Binding-site contacts:
Ligand atom C34 contacts residue GLN65 of chain 1.B at 3.5 Å.
Ligand atom C33 contacts residue ARG95 of chain 1.B at 3.8 Å.
Ligand atom C3 contacts residue LEU74 of chain 1.B at 3.4 Å (hydrophobic).
Ligand atom C21 contacts residue PRO94 of chain 1.B at 3.6 Å (hydrophobic).
Ligand atom C20 contacts residue ALA93 of chain 1.B at 3.1 Å (hydrophobic).
Ligand atom N7 contacts residue GLU91 of chain 1.B at 3.0 Å (salt-bridge).
Ligand atom C21 contacts residue ALA93 of chain 1.B at 3.8 Å (hydrophobic).
Ligand atom N7 contacts residue LEU143 of chain 1.B at 3.7 Å.
Ligand atom C33 contacts residue PRO94 of chain 1.B at 3.8 Å (hydrophobic).
Ligand atom C9 contacts residue LEU143 of chain 1.B at 3.5 Å (hydrophobic).
Ligand atom N7 contacts residue ALA40 of chain 1.B at 3.7 Å.
Ligand atom C17 contacts residue GLY20 of chain 1.B at 3.6 Å.
Ligand atom C34 contacts residue GLU61 of chain 1.B at 3.6 Å.
Ligand atom C3 contacts residue LEU90 of chain 1.B at 3.8 Å (hydrophobic).
Ligand atom C21 contacts residue GLY96 of chain 1.B at 3.8 Å.
Ligand atom C6 contacts residue LEU74 of chain 1.B at 3.7 Å (hydrophobic).
Ligand atom C15 contacts residue GLU97 of chain 1.B at 3.5 Å.
Ligand atom O28 contacts residue LYS42 of chain 1.B at 2.7 Å (salt-bridge).
Ligand atom C17 contacts residue LYS21 of chain 1.B at 3.6 Å.
Ligand atom O28 contacts residue LEU88 of chain 1.B at 3.7 Å.
Ligand atom C23 contacts residue LEU19 of chain 1.B at 3.6 Å (hydrophobic).
Ligand atom C5 contacts residue LEU143 of chain 1.B at 3.6 Å (hydrophobic).
Ligand atom C25 contacts residue LEU90 of chain 1.B at 3.5 Å (hydrophobic).
Ligand atom C27 contacts residue LYS42 of chain 1.B at 3.5 Å.
Ligand atom O10 contacts residue PHE92 of chain 1.B at 3.4 Å.
Ligand atom C8 contacts residue GLU91 of chain 1.B at 3.8 Å.
Ligand atom O10 contacts residue ALA93 of chain 1.B at 2.8 Å (h-bond).
Ligand atom N7 contacts residue LEU74 of chain 1.B at 3.7 Å.
Ligand atom C8 contacts residue ALA93 of chain 1.B at 3.8 Å (hydrophobic).
Ligand atom C35 contacts residue GLU61 of chain 1.B at 3.6 Å.
Ligand atom C18 contacts residue VAL27 of chain 1.B at 3.8 Å (hydrophobic).
Ligand atom C26 contacts residue LEU90 of chain 1.B at 3.7 Å (hydrophobic).
Ligand atom C20 contacts residue PHE92 of chain 1.B at 3.6 Å (hydrophobic).
Ligand atom C20 contacts residue GLY96 of chain 1.B at 3.6 Å.
Ligand atom C8 contacts residue LEU143 of chain 1.B at 3.6 Å (hydrophobic).
Ligand atom C26 contacts residue LYS42 of chain 1.B at 3.4 Å.
Ligand atom C6 contacts residue LEU143 of chain 1.B at 3.7 Å (hydrophobic).
Ligand atom C16 contacts residue LYS21 of chain 1.B at 3.3 Å.
Ligand atom C24 contacts residue LEU19 of chain 1.B at 3.6 Å (hydrophobic).
Ligand atom C25 contacts residue LYS42 of chain 1.B at 3.6 Å.

Sequence of chain 1.B:
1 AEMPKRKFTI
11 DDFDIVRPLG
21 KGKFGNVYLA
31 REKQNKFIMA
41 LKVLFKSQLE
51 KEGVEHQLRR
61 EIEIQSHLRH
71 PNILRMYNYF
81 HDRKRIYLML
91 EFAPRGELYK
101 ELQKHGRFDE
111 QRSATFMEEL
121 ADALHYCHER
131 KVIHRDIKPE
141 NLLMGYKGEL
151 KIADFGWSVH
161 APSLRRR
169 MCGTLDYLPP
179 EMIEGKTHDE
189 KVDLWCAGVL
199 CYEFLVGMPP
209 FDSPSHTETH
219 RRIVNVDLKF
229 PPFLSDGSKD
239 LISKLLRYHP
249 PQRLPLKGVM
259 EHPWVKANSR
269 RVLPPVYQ

The small molecule below binds the protein below.
Small molecule (SMILES): CCNC(=O)C#Cc1ccc2c(c1)NC(=O)/C2=C(\Nc1ccc(CN(C)C)cc1)c1ccccc1